Sequence of chain 1.A:
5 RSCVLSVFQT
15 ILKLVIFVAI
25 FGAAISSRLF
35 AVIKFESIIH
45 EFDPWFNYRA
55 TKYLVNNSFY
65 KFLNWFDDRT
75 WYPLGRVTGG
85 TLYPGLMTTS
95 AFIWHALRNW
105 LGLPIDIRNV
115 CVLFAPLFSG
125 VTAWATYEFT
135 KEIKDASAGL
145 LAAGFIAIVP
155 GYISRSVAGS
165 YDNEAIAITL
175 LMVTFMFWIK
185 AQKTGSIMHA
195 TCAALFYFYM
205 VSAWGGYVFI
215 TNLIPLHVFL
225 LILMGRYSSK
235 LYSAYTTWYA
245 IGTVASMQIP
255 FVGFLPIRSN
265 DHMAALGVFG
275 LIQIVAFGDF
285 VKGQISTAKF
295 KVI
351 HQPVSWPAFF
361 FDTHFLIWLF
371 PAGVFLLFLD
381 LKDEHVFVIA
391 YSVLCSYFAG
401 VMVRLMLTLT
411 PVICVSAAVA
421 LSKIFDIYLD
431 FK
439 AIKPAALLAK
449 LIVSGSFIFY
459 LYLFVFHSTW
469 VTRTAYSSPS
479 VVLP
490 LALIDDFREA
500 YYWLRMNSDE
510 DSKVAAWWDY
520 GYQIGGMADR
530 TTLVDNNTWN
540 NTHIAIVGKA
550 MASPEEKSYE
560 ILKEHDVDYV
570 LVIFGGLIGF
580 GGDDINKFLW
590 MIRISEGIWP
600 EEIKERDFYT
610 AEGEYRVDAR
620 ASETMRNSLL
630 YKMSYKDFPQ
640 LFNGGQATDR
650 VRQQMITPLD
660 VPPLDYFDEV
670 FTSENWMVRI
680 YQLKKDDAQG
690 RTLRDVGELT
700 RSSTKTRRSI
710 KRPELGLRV

Sequence of chain 1.F:
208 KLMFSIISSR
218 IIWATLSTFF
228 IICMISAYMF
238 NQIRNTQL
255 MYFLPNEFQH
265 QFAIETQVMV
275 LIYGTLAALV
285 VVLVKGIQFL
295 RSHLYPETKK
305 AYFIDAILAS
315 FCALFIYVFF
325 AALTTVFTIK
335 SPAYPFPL

Binding-site contacts:
Ligand atom C27 contacts residue ILE389 of chain 1.A at 4.3 Å (hydrophobic).
Ligand atom C23 contacts residue PHE378 of chain 1.A at 3.6 Å (hydrophobic).
Ligand atom C31 contacts residue ILE214 of chain 1.F at 4.0 Å (hydrophobic).
Ligand atom C1 contacts residue SER215 of chain 1.F at 3.3 Å.
Ligand atom C32 contacts residue ILE214 of chain 1.F at 4.3 Å (hydrophobic).
Ligand atom C23 contacts residue MET228 of chain 1.A at 3.8 Å (hydrophobic).
Ligand atom C2A contacts residue LEU224 of chain 1.A at 3.8 Å (hydrophobic).
Ligand atom C26 contacts residue MET228 of chain 1.A at 4.3 Å (hydrophobic).
Ligand atom C22 contacts residue TRP220 of chain 1.F at 4.2 Å (hydrophobic).
Ligand atom C24 contacts residue MET228 of chain 1.A at 4.4 Å (hydrophobic).
Ligand atom C11 contacts residue ARG230 of chain 1.A at 3.4 Å.
Ligand atom O31 contacts residue MET228 of chain 1.A at 4.4 Å.
Ligand atom C21 contacts residue MET228 of chain 1.A at 4.2 Å (hydrophobic).
Ligand atom C36 contacts residue TRP220 of chain 1.F at 4.1 Å (hydrophobic).
Ligand atom O22 contacts residue ARG217 of chain 1.F at 3.6 Å.
Ligand atom P contacts residue SER215 of chain 1.F at 4.1 Å.
Ligand atom C3 contacts residue MET228 of chain 1.A at 3.9 Å (hydrophobic).
Ligand atom C24 contacts residue PHE378 of chain 1.A at 3.6 Å (hydrophobic).
Ligand atom O14 contacts residue SER215 of chain 1.F at 3.6 Å.
Ligand atom O21 contacts residue MET228 of chain 1.A at 4.0 Å.
Ligand atom O11 contacts residue SER215 of chain 1.F at 3.2 Å (h-bond).
Ligand atom C39 contacts residue LEU224 of chain 1.A at 3.9 Å (hydrophobic).
Ligand atom C3A contacts residue LEU224 of chain 1.A at 4.1 Å (hydrophobic).
Ligand atom C12 contacts residue ARG230 of chain 1.A at 4.0 Å.
Ligand atom C2C contacts residue LEU220 of chain 1.A at 4.2 Å (hydrophobic).
Ligand atom C22 contacts residue MET228 of chain 1.A at 3.8 Å (hydrophobic).
Ligand atom C24 contacts residue TRP220 of chain 1.F at 4.2 Å (hydrophobic).
Ligand atom C33 contacts residue TRP220 of chain 1.F at 4.0 Å (hydrophobic).
Ligand atom C37 contacts residue LEU224 of chain 1.A at 4.0 Å (hydrophobic).
Ligand atom C2 contacts residue ILE214 of chain 1.F at 4.3 Å (hydrophobic).
Ligand atom C11 contacts residue ARG217 of chain 1.F at 3.6 Å.
Ligand atom C25 contacts residue MET228 of chain 1.A at 3.9 Å (hydrophobic).
Ligand atom C36 contacts residue LEU224 of chain 1.A at 4.4 Å (hydrophobic).
Ligand atom C26 contacts residue LEU224 of chain 1.A at 4.1 Å (hydrophobic).
Ligand atom O31 contacts residue ILE214 of chain 1.F at 4.4 Å.
Ligand atom C34 contacts residue LEU227 of chain 1.A at 4.4 Å (hydrophobic).
Ligand atom O32 contacts residue ILE214 of chain 1.F at 3.8 Å.
Ligand atom O13 contacts residue ARG230 of chain 1.A at 3.9 Å.
Ligand atom O13 contacts residue ARG217 of chain 1.F at 4.0 Å.
Ligand atom C1 contacts residue ILE214 of chain 1.F at 4.1 Å (hydrophobic).

A protein and the small-molecule ligand that binds it are described below.
Small molecule (SMILES): CCCCCCCCCCCCCC(=O)O[C@H](COC(=O)CCCCCCCCCC)COP(=O)(O)OCC[N+](C)(C)C